A protein and the small-molecule ligand that binds it are described below.
Small molecule (SMILES): C[C@@H]1[C@H](O)C=C(C#CC2=CCC[C@@]3(C)[C@@H]2CC[C@@H]3[C@H](C)CCCC(C)(C)O)C[C@H]1O

Sequence of chain 1.A:
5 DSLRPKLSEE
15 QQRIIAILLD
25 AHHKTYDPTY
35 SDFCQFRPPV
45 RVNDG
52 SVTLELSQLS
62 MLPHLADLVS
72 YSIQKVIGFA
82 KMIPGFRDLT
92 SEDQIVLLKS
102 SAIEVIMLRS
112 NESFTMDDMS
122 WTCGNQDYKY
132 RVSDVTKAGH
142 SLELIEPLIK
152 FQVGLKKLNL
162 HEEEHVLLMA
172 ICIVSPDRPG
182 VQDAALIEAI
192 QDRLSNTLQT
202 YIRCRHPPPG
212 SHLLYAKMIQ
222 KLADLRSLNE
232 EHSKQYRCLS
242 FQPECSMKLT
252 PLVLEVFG

Binding-site contacts:
Ligand atom C14 contacts residue ILE104 of chain 1.A at 4.0 Å (hydrophobic).
Ligand atom C28 contacts residue SER111 of chain 1.A at 3.5 Å.
Ligand atom O30 contacts residue SER73 of chain 1.A at 2.8 Å (h-bond).
Ligand atom O29 contacts residue SER111 of chain 1.A at 3.4 Å.
Ligand atom C18 contacts residue HIS141 of chain 1.A at 3.5 Å.
Ligand atom C17 contacts residue HIS233 of chain 1.A at 3.6 Å.
Ligand atom C9 contacts residue LEU149 of chain 1.A at 3.9 Å (hydrophobic).
Ligand atom C3 contacts residue TRP122 of chain 1.A at 3.8 Å (hydrophobic).
Ligand atom C27 contacts residue SER111 of chain 1.A at 3.9 Å.
Ligand atom C2 contacts residue VAL136 of chain 1.A at 3.6 Å (hydrophobic).
Ligand atom C17 contacts residue HIS141 of chain 1.A at 3.4 Å.
Ligand atom C24 contacts residue CYS124 of chain 1.A at 3.7 Å (hydrophobic).
Ligand atom O29 contacts residue TYR30 of chain 1.A at 2.7 Å (h-bond).
Ligand atom C16 contacts residue HIS141 of chain 1.A at 3.9 Å.
Ligand atom C4 contacts residue TRP122 of chain 1.A at 3.6 Å (hydrophobic).
Ligand atom C16 contacts residue HIS233 of chain 1.A at 3.6 Å.
Ligand atom C25 contacts residue TYR34 of chain 1.A at 3.8 Å (hydrophobic).
Ligand atom O20 contacts residue TYR237 of chain 1.A at 3.8 Å.
Ligand atom C31 contacts residue PHE37 of chain 1.A at 3.8 Å (hydrophobic).
Ligand atom C28 contacts residue SER73 of chain 1.A at 3.8 Å.
Ligand atom O29 contacts residue ARG110 of chain 1.A at 3.8 Å.
Ligand atom C25 contacts residue TYR30 of chain 1.A at 3.6 Å (hydrophobic).
Ligand atom O20 contacts residue HIS233 of chain 1.A at 2.6 Å (h-bond).
Ligand atom C15 contacts residue HIS141 of chain 1.A at 3.4 Å.
Ligand atom C18 contacts residue LEU63 of chain 1.A at 3.4 Å (hydrophobic).
Ligand atom C31 contacts residue SER73 of chain 1.A at 3.5 Å.
Ligand atom C31 contacts residue LEU69 of chain 1.A at 3.6 Å (hydrophobic).
Ligand atom C3 contacts residue VAL136 of chain 1.A at 3.8 Å (hydrophobic).
Ligand atom O20 contacts residue HIS141 of chain 1.A at 2.7 Å (h-bond).
Ligand atom C24 contacts residue SER114 of chain 1.A at 3.4 Å.
Ligand atom O29 contacts residue SER114 of chain 1.A at 2.8 Å (h-bond).
Ligand atom C26 contacts residue TYR30 of chain 1.A at 3.7 Å (hydrophobic).
Ligand atom C27 contacts residue ARG110 of chain 1.A at 3.6 Å.
Ligand atom C22 contacts residue SER111 of chain 1.A at 3.6 Å.
Ligand atom C15 contacts residue HIS233 of chain 1.A at 3.9 Å.
Ligand atom C25 contacts residue SER114 of chain 1.A at 3.5 Å.
Ligand atom C13 contacts residue LEU145 of chain 1.A at 3.8 Å (hydrophobic).
Ligand atom C23 contacts residue SER111 of chain 1.A at 3.6 Å.
Ligand atom C27 contacts residue SER73 of chain 1.A at 3.7 Å.
Ligand atom O30 contacts residue ARG110 of chain 1.A at 2.9 Å (salt-bridge).